A small-molecule ligand and the protein it binds are described below.
Small molecule (SMILES): O=S(=O)(c1ccc2c(c1)CN[C@@H](CF)C2)N1CCSCC1

Binding-site contacts:
Ligand atom O2 contacts residue VAL53 of chain 1.B at 3.2 Å.
Ligand atom O2 contacts residue VAL272 of chain 1.B at 3.4 Å.
Ligand atom C4 contacts residue TYR35 of chain 1.B at 3.4 Å (hydrophobic).
Ligand atom S1 contacts residue VAL53 of chain 1.B at 3.8 Å.
Ligand atom C5 contacts residue TYR35 of chain 1.B at 3.6 Å (hydrophobic).
Ligand atom N1 contacts residue VAL53 of chain 1.B at 3.5 Å.
Ligand atom O1 contacts residue MET258 of chain 1.B at 3.8 Å.
Ligand atom F1 contacts residue ALA186 of chain 1.B at 3.7 Å.
Ligand atom C11 contacts residue TYR222 of chain 1.B at 3.4 Å (hydrophobic).
Ligand atom C5 contacts residue PHE182 of chain 1.B at 3.6 Å (hydrophobic).
Ligand atom N2 contacts residue ASP267 of chain 1.B at 3.2 Å (salt-bridge).
Ligand atom C14 contacts residue ASN39 of chain 1.B at 3.2 Å.
Ligand atom O1 contacts residue ARG44 of chain 1.B at 3.2 Å.
Ligand atom C9 contacts residue PHE182 of chain 1.B at 3.7 Å (hydrophobic).
Ligand atom C5 contacts residue ASN39 of chain 1.B at 3.7 Å.
Ligand atom O2 contacts residue MET258 of chain 1.B at 3.7 Å.
Ligand atom C1 contacts residue ASP267 of chain 1.B at 3.4 Å.
Ligand atom C15 contacts residue ASN39 of chain 1.B at 3.6 Å.
Ligand atom F1 contacts residue GLU219 of chain 1.B at 3.8 Å.
Ligand atom C15 contacts residue TYR126 of chain 1.B at 3.9 Å (hydrophobic).
Ligand atom C1 contacts residue GLU219 of chain 1.B at 3.3 Å.
Ligand atom C6 contacts residue PHE182 of chain 1.B at 3.5 Å (hydrophobic).
Ligand atom S2 contacts residue TYR126 of chain 1.B at 3.8 Å.
Ligand atom C10 contacts residue PHE182 of chain 1.B at 3.9 Å (hydrophobic).
Ligand atom C10 contacts residue ASN39 of chain 1.B at 3.6 Å.
Ligand atom C13 contacts residue LYS57 of chain 1.B at 3.6 Å.
Ligand atom C7 contacts residue PHE182 of chain 1.B at 3.5 Å (hydrophobic).
Ligand atom C6 contacts residue ASN39 of chain 1.B at 3.8 Å.
Ligand atom C15 contacts residue ARG44 of chain 1.B at 3.5 Å.
Ligand atom F1 contacts residue TYR222 of chain 1.B at 3.6 Å.
Ligand atom N2 contacts residue GLU219 of chain 1.B at 2.8 Å (salt-bridge).
Ligand atom S2 contacts residue TYR40 of chain 1.B at 3.7 Å.
Ligand atom C3 contacts residue GLU219 of chain 1.B at 3.4 Å.
Ligand atom C9 contacts residue ASN39 of chain 1.B at 3.8 Å.
Ligand atom C5 contacts residue TYR40 of chain 1.B at 3.4 Å (hydrophobic).
Ligand atom C6 contacts residue TYR40 of chain 1.B at 3.3 Å (hydrophobic).
Ligand atom O1 contacts residue VAL53 of chain 1.B at 3.4 Å.
Ligand atom C8 contacts residue PHE182 of chain 1.B at 3.7 Å (hydrophobic).
Ligand atom C11 contacts residue GLU219 of chain 1.B at 3.2 Å.
Ligand atom F1 contacts residue SAM1 of chain 1.E at 3.2 Å.

Sequence of chain 1.B:
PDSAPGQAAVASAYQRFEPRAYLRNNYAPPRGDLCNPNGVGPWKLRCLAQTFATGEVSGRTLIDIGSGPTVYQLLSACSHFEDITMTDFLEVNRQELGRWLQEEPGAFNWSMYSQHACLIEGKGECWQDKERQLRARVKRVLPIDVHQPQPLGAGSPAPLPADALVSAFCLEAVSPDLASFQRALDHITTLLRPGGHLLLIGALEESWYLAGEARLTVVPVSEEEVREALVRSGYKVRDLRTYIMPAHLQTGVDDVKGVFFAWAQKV